A protein and the small-molecule ligand that binds it are described below.
Small molecule (SMILES): Nc1ccn([C@@H]2O[C@H](CO[P](=O)(O)O[C@H]3[C@@H](O)[C@H](n4ccc(N)nc4=O)O[C@@H]3CO[P](=O)(O)O[C@H]3[C@@H](O)[C@H](n4cnc5c(N)ncnc54)O[C@@H]3CO[P](=O)(O)O[C@H]3[C@@H](O)[C@H](n4ccc(N)nc4=O)O[C@@H]3CO[P](=O)(O)O[C@H]3[C@@H](O)[C@H](n4ccc(=O)[nH]c4=O)O[C@@H]3CO[P](=O)(O)O[C@H]3[C@@H](O)[C@H](n4cnc5c(N)ncnc54)O[C@@H]3CO[P](=O)(O)O[C@H]3[C@@H](O)[C@H](n4cnc5c(=O)nc(N)[nH]c54)O[C@@H]3CO[P](=O)(O)O[C@H]3[C@@H](O)[C@H](n4cnc5c(=O)nc(N)[nH]c54)O[C@@H]3CO)[C@@H](O)[C@H]2O)c(=O)n1

Binding-site contacts:
Ligand atom OP1 contacts residue SER51 of chain 53.E at 3.5 Å.
Ligand atom OP2 contacts residue LYS57 of chain 53.E at 2.6 Å (salt-bridge).
Ligand atom O3' contacts residue SER51 of chain 53.E at 3.3 Å (h-bond).
Ligand atom N3 contacts residue TYR85 of chain 27.E at 3.5 Å.
Ligand atom C8 contacts residue LYS61 of chain 27.E at 3.4 Å.
Ligand atom N7 contacts residue THR45 of chain 27.E at 2.6 Å (h-bond).
Ligand atom C5' contacts residue ARG49 of chain 53.E at 3.5 Å.
Ligand atom O3' contacts residue ARG49 of chain 53.E at 3.4 Å (salt-bridge).
Ligand atom P contacts residue SER51 of chain 53.E at 3.5 Å.
Ligand atom N6 contacts residue CYS46 of chain 27.E at 3.3 Å (h-bond).
Ligand atom OP1 contacts residue ASN55 of chain 53.E at 2.8 Å (h-bond).
Ligand atom C5 contacts residue THR45 of chain 27.E at 3.2 Å.
Ligand atom N1 contacts residue TYR85 of chain 27.E at 3.5 Å.
Ligand atom OP2 contacts residue ASN55 of chain 53.E at 3.4 Å (h-bond).
Ligand atom N1 contacts residue SER47 of chain 27.E at 2.9 Å (h-bond).
Ligand atom N6 contacts residue THR59 of chain 27.E at 2.8 Å (h-bond).
Ligand atom O2 contacts residue ASN87 of chain 27.E at 3.3 Å (h-bond).
Ligand atom O4' contacts residue LYS61 of chain 27.E at 2.8 Å (salt-bridge).
Ligand atom OP1 contacts residue ARG49 of chain 53.E at 2.5 Å (salt-bridge).
Ligand atom P contacts residue ARG49 of chain 53.E at 3.0 Å.
Ligand atom C3' contacts residue TYR85 of chain 27.E at 3.4 Å (hydrophobic).
Ligand atom O2' contacts residue TYR85 of chain 27.E at 3.4 Å.
Ligand atom OP2 contacts residue SER51 of chain 53.E at 3.4 Å (h-bond).
Ligand atom O2' contacts residue GLU63 of chain 27.E at 3.2 Å (salt-bridge).
Ligand atom C2' contacts residue GLU63 of chain 27.E at 3.5 Å.
Ligand atom OP1 contacts residue SER52 of chain 53.E at 3.2 Å.
Ligand atom C6 contacts residue THR45 of chain 27.E at 3.3 Å.
Ligand atom C5' contacts residue TYR85 of chain 27.E at 2.9 Å (hydrophobic).
Ligand atom C4' contacts residue TYR85 of chain 27.E at 3.2 Å (hydrophobic).
Ligand atom C2 contacts residue SER47 of chain 27.E at 3.2 Å.
Ligand atom OP2 contacts residue TYR85 of chain 27.E at 2.7 Å (h-bond).
Ligand atom C5' contacts residue SER51 of chain 53.E at 3.3 Å.
Ligand atom OP1 contacts residue SER51 of chain 53.E at 2.9 Å (h-bond).
Ligand atom OP2 contacts residue ARG49 of chain 53.E at 2.3 Å (salt-bridge).
Ligand atom N7 contacts residue LYS61 of chain 27.E at 3.3 Å.
Ligand atom C4 contacts residue TYR85 of chain 27.E at 3.5 Å (hydrophobic).
Ligand atom N9 contacts residue LYS61 of chain 27.E at 3.3 Å (salt-bridge).
Ligand atom N6 contacts residue THR45 of chain 27.E at 2.7 Å (h-bond).
Ligand atom C2' contacts residue TYR85 of chain 27.E at 3.4 Å (hydrophobic).
Ligand atom OP2 contacts residue LYS43 of chain 27.E at 2.7 Å (salt-bridge).

Sequence of chain 27.E:
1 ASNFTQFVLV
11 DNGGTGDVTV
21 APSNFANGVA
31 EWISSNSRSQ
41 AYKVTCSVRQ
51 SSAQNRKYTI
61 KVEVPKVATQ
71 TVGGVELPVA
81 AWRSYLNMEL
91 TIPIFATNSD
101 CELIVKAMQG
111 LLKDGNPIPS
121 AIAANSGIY

Sequence of chain 53.E:
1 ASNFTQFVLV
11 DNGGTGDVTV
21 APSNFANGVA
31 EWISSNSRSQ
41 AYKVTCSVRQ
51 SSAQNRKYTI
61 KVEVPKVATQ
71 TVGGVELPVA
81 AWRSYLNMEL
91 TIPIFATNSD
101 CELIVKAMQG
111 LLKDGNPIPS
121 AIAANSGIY